Binding-site contacts:
Ligand atom C5 contacts residue GLN510 of chain 1.B at 4.1 Å.
Ligand atom C4 contacts residue GLN510 of chain 1.B at 3.9 Å.
Ligand atom C2 contacts residue GLN510 of chain 1.B at 4.5 Å.
Ligand atom O5 contacts residue GLN510 of chain 1.B at 3.8 Å.
Ligand atom C1 contacts residue ASN532 of chain 1.B at 1.4 Å.
Ligand atom C6 contacts residue GLN510 of chain 1.B at 3.9 Å.
Ligand atom C4 contacts residue ASN532 of chain 1.B at 4.2 Å.
Ligand atom C2 contacts residue ASN532 of chain 1.B at 2.4 Å.
Ligand atom O7 contacts residue ASN532 of chain 1.B at 3.1 Å (h-bond).
Ligand atom O5 contacts residue ASN532 of chain 1.B at 2.4 Å (h-bond).
Ligand atom C8 contacts residue ASN532 of chain 1.B at 4.3 Å.
Ligand atom C5 contacts residue ASN532 of chain 1.B at 3.7 Å.
Ligand atom O6 contacts residue ASN532 of chain 1.B at 4.5 Å.
Ligand atom O6 contacts residue ASP557 of chain 1.B at 4.1 Å.
Ligand atom C3 contacts residue ASN532 of chain 1.B at 3.8 Å.
Ligand atom C7 contacts residue ASN532 of chain 1.B at 3.2 Å.
Ligand atom N2 contacts residue ASN532 of chain 1.B at 2.9 Å (h-bond).
Ligand atom O7 contacts residue GLN508 of chain 1.B at 4.1 Å.

The small molecule below binds the protein below.
Small molecule (SMILES): CC(=O)N[C@@H]1[C@@H](O)[C@H](O)[C@@H](CO)O[C@H]1O

Sequence of chain 1.B:
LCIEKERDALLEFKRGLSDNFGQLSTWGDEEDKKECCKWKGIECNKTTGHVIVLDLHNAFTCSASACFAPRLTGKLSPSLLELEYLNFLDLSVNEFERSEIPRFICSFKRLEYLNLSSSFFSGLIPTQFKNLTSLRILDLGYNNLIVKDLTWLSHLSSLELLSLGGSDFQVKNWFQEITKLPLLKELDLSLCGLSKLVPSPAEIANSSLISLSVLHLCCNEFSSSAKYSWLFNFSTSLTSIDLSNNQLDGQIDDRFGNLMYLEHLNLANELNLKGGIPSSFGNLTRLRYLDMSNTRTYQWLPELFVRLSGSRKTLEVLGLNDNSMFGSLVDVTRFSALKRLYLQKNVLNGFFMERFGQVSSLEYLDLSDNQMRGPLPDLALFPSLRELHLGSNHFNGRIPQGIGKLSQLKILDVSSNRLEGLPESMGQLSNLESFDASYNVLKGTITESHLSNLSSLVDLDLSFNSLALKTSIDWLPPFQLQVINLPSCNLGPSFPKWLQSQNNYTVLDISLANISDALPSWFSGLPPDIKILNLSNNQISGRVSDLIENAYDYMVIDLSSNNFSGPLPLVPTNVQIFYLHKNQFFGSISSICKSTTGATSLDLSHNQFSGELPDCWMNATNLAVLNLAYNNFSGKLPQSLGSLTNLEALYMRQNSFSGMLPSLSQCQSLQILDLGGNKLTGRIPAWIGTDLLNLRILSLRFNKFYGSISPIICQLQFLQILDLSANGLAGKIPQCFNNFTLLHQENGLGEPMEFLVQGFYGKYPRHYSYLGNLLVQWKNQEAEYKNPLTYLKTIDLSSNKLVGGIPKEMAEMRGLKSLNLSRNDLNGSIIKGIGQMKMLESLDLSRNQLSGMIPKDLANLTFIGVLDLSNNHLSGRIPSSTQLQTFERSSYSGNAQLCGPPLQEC